Sequence of chain 15.A:
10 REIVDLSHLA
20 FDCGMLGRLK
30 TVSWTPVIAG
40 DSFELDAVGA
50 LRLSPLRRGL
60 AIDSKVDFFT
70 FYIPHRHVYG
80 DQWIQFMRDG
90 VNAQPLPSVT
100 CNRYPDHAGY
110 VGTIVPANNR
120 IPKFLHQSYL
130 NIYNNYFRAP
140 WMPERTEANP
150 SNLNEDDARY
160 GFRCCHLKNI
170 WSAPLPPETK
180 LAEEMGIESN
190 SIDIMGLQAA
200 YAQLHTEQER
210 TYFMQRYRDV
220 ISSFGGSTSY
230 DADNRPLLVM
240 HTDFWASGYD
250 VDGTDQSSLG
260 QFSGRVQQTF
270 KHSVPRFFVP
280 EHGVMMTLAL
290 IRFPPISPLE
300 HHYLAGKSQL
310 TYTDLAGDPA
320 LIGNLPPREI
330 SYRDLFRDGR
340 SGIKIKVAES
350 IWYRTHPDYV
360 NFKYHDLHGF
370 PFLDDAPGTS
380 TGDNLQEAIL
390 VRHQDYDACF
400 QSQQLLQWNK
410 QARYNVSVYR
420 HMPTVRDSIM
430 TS

This small molecule binds to this protein.
Small molecule (SMILES): Nc1ncnc2c1N1CN2[C@H]2C[C@]3(OP3(O)(O)OC[C@H]3OCC[C@@H]3O[P](=O)(O)OC[C@H]3O[C@@H]1C[C@@H]3O)[C@@H](CO[P](=O)(O)O[C@H]1CCO[C@@H]1COP(=O)=O)O2

Sequence of chain 15.C:
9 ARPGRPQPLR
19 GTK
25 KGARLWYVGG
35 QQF

Sequence of chain 11.A:
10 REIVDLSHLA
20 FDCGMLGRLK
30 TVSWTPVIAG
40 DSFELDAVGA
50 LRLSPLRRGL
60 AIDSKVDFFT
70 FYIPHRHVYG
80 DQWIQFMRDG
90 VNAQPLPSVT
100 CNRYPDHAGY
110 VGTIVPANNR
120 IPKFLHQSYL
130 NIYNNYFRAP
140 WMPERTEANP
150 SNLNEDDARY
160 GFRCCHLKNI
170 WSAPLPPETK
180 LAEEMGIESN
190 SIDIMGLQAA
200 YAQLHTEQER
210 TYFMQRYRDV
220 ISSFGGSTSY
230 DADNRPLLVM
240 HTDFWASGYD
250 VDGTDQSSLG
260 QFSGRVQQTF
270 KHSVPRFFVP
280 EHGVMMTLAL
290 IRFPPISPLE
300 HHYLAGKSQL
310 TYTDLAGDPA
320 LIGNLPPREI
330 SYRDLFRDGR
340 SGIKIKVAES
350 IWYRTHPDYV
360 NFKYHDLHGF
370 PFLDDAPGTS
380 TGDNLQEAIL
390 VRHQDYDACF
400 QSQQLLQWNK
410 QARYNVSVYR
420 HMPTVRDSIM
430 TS

Binding-site contacts:
Ligand atom C2 contacts residue ARG425 of chain 11.A at 3.1 Å.
Ligand atom P contacts residue ARG425 of chain 11.A at 3.5 Å.
Ligand atom C5' contacts residue TYR31 of chain 15.C at 2.9 Å (hydrophobic).
Ligand atom N3 contacts residue ARG425 of chain 11.A at 3.1 Å (salt-bridge).
Ligand atom OP1 contacts residue ARG28 of chain 15.C at 3.2 Å (salt-bridge).
Ligand atom O3' contacts residue THR423 of chain 11.A at 3.8 Å.
Ligand atom OP2 contacts residue THR423 of chain 11.A at 2.9 Å.
Ligand atom O4' contacts residue PHE212 of chain 15.A at 3.4 Å.
Ligand atom C4 contacts residue ARG425 of chain 11.A at 3.6 Å.
Ligand atom N3 contacts residue PHE212 of chain 15.A at 2.9 Å.
Ligand atom N6 contacts residue GLU208 of chain 15.A at 3.4 Å (salt-bridge).
Ligand atom OP2 contacts residue ARG425 of chain 11.A at 3.8 Å.
Ligand atom OP2 contacts residue DC1 of chain 15.H at 2.0 Å.
Ligand atom O5' contacts residue TYR31 of chain 15.C at 3.4 Å (h-bond).
Ligand atom C2' contacts residue DC1 of chain 15.E at 2.2 Å.
Ligand atom C1' contacts residue PHE212 of chain 15.A at 3.5 Å (hydrophobic).
Ligand atom N1 contacts residue ARG425 of chain 11.A at 3.6 Å (salt-bridge).
Ligand atom OP2 contacts residue ASP426 of chain 11.A at 2.8 Å (salt-bridge).
Ligand atom C4 contacts residue GLU208 of chain 15.A at 3.4 Å.
Ligand atom N3 contacts residue GLU208 of chain 15.A at 2.7 Å (salt-bridge).
Ligand atom C1' contacts residue ALA27 of chain 15.C at 3.8 Å (hydrophobic).
Ligand atom P contacts residue DC1 of chain 15.H at 2.5 Å.
Ligand atom OP1 contacts residue GLY34 of chain 15.C at 3.8 Å.
Ligand atom C1' contacts residue DC1 of chain 15.E at 3.6 Å.
Ligand atom C6 contacts residue GLU208 of chain 15.A at 2.6 Å.
Ligand atom N1 contacts residue GLU208 of chain 15.A at 1.5 Å (salt-bridge).
Ligand atom O3' contacts residue ARG425 of chain 11.A at 3.8 Å.
Ligand atom C4' contacts residue DC1 of chain 15.H at 2.8 Å.
Ligand atom C5 contacts residue GLU208 of chain 15.A at 3.4 Å.
Ligand atom O4' contacts residue ARG425 of chain 11.A at 3.7 Å.
Ligand atom O3' contacts residue DC1 of chain 15.E at 3.3 Å.
Ligand atom C3' contacts residue DC1 of chain 15.E at 2.9 Å.
Ligand atom O3' contacts residue ARG28 of chain 15.C at 3.5 Å (salt-bridge).
Ligand atom C5' contacts residue ARG28 of chain 15.C at 3.1 Å.
Ligand atom O5' contacts residue ARG425 of chain 11.A at 2.8 Å.
Ligand atom O5' contacts residue DC1 of chain 15.H at 2.6 Å.
Ligand atom C2 contacts residue PHE212 of chain 15.A at 3.8 Å (hydrophobic).
Ligand atom C2 contacts residue GLU208 of chain 15.A at 1.6 Å.
Ligand atom O5' contacts residue ARG28 of chain 15.C at 3.4 Å.
Ligand atom C5' contacts residue DC1 of chain 15.H at 2.3 Å.